Sequence of chain 1.C:
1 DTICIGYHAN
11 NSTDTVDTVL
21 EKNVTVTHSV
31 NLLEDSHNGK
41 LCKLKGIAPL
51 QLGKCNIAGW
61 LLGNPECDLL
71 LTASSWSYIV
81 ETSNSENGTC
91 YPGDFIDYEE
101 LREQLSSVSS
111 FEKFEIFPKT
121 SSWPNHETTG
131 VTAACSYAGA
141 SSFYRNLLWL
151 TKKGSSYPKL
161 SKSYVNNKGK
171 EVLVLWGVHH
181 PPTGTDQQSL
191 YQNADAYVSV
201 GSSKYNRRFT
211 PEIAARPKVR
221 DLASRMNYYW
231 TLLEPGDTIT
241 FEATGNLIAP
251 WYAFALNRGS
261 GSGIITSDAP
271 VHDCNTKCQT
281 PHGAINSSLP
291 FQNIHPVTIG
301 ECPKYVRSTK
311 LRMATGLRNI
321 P

This protein binds this small molecule.
Small molecule (SMILES): CC(=O)N[C@@H]1[C@@H](O)[C@H](O)[C@@H](CO)O[C@H]1O

Binding-site contacts:
Ligand atom C5 contacts residue ASN286 of chain 1.C at 3.0 Å.
Ligand atom C2 contacts residue SER288 of chain 1.C at 3.9 Å.
Ligand atom O3 contacts residue ASN286 of chain 1.C at 4.3 Å.
Ligand atom C4 contacts residue ASN286 of chain 1.C at 3.2 Å.
Ligand atom N2 contacts residue ASN286 of chain 1.C at 3.6 Å (h-bond).
Ligand atom O7 contacts residue LEU289 of chain 1.C at 4.2 Å.
Ligand atom O7 contacts residue SER288 of chain 1.C at 4.3 Å.
Ligand atom C8 contacts residue ASN31 of chain 1.C at 4.2 Å.
Ligand atom C8 contacts residue LEU289 of chain 1.C at 3.5 Å (hydrophobic).
Ligand atom O6 contacts residue ASN286 of chain 1.C at 4.5 Å.
Ligand atom C1 contacts residue SER288 of chain 1.C at 4.1 Å.
Ligand atom C1 contacts residue GLU34 of chain 1.C at 4.2 Å.
Ligand atom N2 contacts residue LEU289 of chain 1.C at 4.5 Å.
Ligand atom C1 contacts residue ASN286 of chain 1.C at 1.4 Å.
Ligand atom C3 contacts residue ASN286 of chain 1.C at 3.4 Å.
Ligand atom N2 contacts residue SER288 of chain 1.C at 4.5 Å.
Ligand atom C2 contacts residue ASN286 of chain 1.C at 2.4 Å.
Ligand atom N2 contacts residue GLU34 of chain 1.C at 4.3 Å.
Ligand atom C7 contacts residue LEU289 of chain 1.C at 4.0 Å (hydrophobic).
Ligand atom O5 contacts residue ASN286 of chain 1.C at 2.5 Å (h-bond).
Ligand atom C6 contacts residue ASN286 of chain 1.C at 3.1 Å.